Sequence of chain 1.B:
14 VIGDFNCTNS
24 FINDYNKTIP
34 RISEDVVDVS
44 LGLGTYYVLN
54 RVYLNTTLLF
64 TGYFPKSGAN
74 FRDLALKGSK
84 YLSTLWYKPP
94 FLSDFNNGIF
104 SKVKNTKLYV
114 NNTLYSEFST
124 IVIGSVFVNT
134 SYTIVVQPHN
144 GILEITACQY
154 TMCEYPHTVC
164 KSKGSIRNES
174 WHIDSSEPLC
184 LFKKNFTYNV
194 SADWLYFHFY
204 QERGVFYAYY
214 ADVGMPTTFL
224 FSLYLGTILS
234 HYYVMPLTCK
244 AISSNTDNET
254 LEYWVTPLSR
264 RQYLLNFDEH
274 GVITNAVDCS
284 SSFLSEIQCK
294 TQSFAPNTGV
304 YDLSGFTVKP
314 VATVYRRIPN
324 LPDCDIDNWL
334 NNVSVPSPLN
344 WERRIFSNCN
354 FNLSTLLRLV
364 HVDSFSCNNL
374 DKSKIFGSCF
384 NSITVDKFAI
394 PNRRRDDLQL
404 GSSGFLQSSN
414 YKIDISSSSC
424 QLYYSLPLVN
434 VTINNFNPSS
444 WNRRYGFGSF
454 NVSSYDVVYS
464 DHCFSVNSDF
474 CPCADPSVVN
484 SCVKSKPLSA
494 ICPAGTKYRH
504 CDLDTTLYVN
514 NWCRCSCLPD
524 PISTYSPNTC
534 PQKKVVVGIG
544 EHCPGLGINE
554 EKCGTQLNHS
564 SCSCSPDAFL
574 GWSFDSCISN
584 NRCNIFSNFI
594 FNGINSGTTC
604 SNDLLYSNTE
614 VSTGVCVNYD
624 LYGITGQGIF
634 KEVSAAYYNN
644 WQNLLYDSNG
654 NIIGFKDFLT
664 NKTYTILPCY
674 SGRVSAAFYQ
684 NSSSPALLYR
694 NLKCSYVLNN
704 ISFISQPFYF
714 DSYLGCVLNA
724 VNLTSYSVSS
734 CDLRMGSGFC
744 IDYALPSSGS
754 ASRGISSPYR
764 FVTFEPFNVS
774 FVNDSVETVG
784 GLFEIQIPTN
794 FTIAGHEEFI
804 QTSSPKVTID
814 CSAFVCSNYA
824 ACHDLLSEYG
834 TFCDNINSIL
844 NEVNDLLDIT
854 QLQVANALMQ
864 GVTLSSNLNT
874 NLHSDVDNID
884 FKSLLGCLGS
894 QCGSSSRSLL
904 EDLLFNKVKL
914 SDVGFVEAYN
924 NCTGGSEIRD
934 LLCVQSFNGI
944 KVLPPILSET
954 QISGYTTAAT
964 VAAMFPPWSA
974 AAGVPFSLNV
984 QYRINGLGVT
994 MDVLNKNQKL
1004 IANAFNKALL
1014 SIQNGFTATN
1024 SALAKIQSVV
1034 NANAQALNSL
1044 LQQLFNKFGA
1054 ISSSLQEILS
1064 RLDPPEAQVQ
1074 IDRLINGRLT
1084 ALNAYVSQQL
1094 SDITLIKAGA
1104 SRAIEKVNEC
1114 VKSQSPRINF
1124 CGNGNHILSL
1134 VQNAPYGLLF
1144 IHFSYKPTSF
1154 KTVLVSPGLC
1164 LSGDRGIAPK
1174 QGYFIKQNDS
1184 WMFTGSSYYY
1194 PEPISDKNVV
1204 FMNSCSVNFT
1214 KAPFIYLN

This small molecule binds to this protein.
Small molecule (SMILES): CC(=O)N[C@@H]1[C@@H](O)[C@H](O)[C@@H](CO)O[C@H]1O

Binding-site contacts:
Ligand atom C3 contacts residue ASN19 of chain 1.B at 3.8 Å.
Ligand atom N2 contacts residue ASN19 of chain 1.B at 2.8 Å (h-bond).
Ligand atom O6 contacts residue ASN22 of chain 1.B at 2.4 Å (h-bond).
Ligand atom C5 contacts residue ASN19 of chain 1.B at 3.8 Å.
Ligand atom O7 contacts residue ASN19 of chain 1.B at 4.1 Å.
Ligand atom O5 contacts residue ASN19 of chain 1.B at 2.7 Å (h-bond).
Ligand atom C8 contacts residue ASN19 of chain 1.B at 4.5 Å.
Ligand atom C6 contacts residue ASN22 of chain 1.B at 3.2 Å.
Ligand atom C3 contacts residue ASN22 of chain 1.B at 3.7 Å.
Ligand atom C1 contacts residue ASN22 of chain 1.B at 3.9 Å.
Ligand atom O4 contacts residue ASN22 of chain 1.B at 3.4 Å (h-bond).
Ligand atom C5 contacts residue MAN6 of chain 1.I at 4.3 Å.
Ligand atom C2 contacts residue ASN22 of chain 1.B at 4.4 Å.
Ligand atom O5 contacts residue ASN22 of chain 1.B at 3.7 Å.
Ligand atom C4 contacts residue ASN22 of chain 1.B at 3.5 Å.
Ligand atom C6 contacts residue MAN6 of chain 1.I at 2.9 Å.
Ligand atom C4 contacts residue ASN19 of chain 1.B at 4.4 Å.
Ligand atom C1 contacts residue ASN19 of chain 1.B at 1.5 Å.
Ligand atom C5 contacts residue ASN22 of chain 1.B at 2.9 Å.
Ligand atom O6 contacts residue MAN6 of chain 1.I at 3.3 Å (h-bond).
Ligand atom C2 contacts residue ASN19 of chain 1.B at 2.6 Å.
Ligand atom C7 contacts residue ASN19 of chain 1.B at 3.6 Å.